Sequence of chain 1.A:
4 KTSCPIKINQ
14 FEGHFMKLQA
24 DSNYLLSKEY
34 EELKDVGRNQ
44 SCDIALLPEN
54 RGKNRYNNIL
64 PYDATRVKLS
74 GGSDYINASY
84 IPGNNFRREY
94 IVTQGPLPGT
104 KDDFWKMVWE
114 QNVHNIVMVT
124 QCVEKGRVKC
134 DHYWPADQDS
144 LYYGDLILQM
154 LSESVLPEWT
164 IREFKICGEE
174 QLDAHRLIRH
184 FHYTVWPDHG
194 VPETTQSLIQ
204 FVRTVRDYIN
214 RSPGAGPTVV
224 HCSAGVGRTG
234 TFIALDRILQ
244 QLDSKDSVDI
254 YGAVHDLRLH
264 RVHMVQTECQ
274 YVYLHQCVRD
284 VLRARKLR

The small molecule below binds the protein below.
Small molecule (SMILES): CCOC(=O)C(CCNC(=O)OC(C)(C)C)(Cc1ccc(NS(=O)(=O)O)cc1)C(=O)OCC

Binding-site contacts:
Ligand atom C3 contacts residue ASP191 of chain 1.A at 3.4 Å.
Ligand atom C2 contacts residue ALA227 of chain 1.A at 3.8 Å (hydrophobic).
Ligand atom O18 contacts residue ARG231 of chain 1.A at 3.0 Å (salt-bridge).
Ligand atom C1 contacts residue ASP191 of chain 1.A at 3.6 Å.
Ligand atom O34 contacts residue CYS225 of chain 1.A at 3.4 Å (h-bond).
Ligand atom O34 contacts residue ALA227 of chain 1.A at 3.4 Å.
Ligand atom C51 contacts residue ASN61 of chain 1.A at 3.4 Å.
Ligand atom O17 contacts residue ARG231 of chain 1.A at 3.3 Å (salt-bridge).
Ligand atom O17 contacts residue ALA227 of chain 1.A at 3.0 Å (h-bond).
Ligand atom C6 contacts residue TYR59 of chain 1.A at 3.6 Å (hydrophobic).
Ligand atom O17 contacts residue CYS225 of chain 1.A at 3.5 Å (h-bond).
Ligand atom O49 contacts residue ASN61 of chain 1.A at 3.7 Å.
Ligand atom C50 contacts residue GLN269 of chain 1.A at 3.4 Å.
Ligand atom C36 contacts residue ASN61 of chain 1.A at 3.6 Å.
Ligand atom S12 contacts residue ASP191 of chain 1.A at 3.6 Å (salt-bridge).
Ligand atom C54 contacts residue ASN61 of chain 1.A at 3.4 Å.
Ligand atom O34 contacts residue GLY228 of chain 1.A at 3.7 Å.
Ligand atom O48 contacts residue ASN61 of chain 1.A at 2.9 Å (h-bond).
Ligand atom O17 contacts residue ASP191 of chain 1.A at 3.8 Å.
Ligand atom O34 contacts residue GLY230 of chain 1.A at 2.9 Å (h-bond).
Ligand atom S12 contacts residue CYS225 of chain 1.A at 3.5 Å (h-bond).
Ligand atom C21 contacts residue LYS132 of chain 1.A at 3.7 Å.
Ligand atom C35 contacts residue TYR59 of chain 1.A at 3.7 Å (hydrophobic).
Ligand atom O17 contacts residue SER226 of chain 1.A at 3.1 Å (h-bond).
Ligand atom N contacts residue ASP191 of chain 1.A at 2.7 Å (salt-bridge).
Ligand atom O46 contacts residue HIS192 of chain 1.A at 3.2 Å.
Ligand atom O34 contacts residue VAL229 of chain 1.A at 3.2 Å (h-bond).
Ligand atom C5 contacts residue ALA227 of chain 1.A at 3.6 Å (hydrophobic).
Ligand atom C60 contacts residue HIS266 of chain 1.A at 3.3 Å.
Ligand atom C4 contacts residue ALA227 of chain 1.A at 3.6 Å (hydrophobic).
Ligand atom S12 contacts residue GLY230 of chain 1.A at 3.7 Å.
Ligand atom C54 contacts residue TYR59 of chain 1.A at 3.8 Å (hydrophobic).
Ligand atom C1 contacts residue ALA227 of chain 1.A at 3.7 Å (hydrophobic).
Ligand atom O49 contacts residue TYR59 of chain 1.A at 3.8 Å.
Ligand atom O18 contacts residue CYS225 of chain 1.A at 3.5 Å (h-bond).
Ligand atom O18 contacts residue GLY230 of chain 1.A at 3.6 Å.
Ligand atom O18 contacts residue ASP191 of chain 1.A at 3.4 Å (salt-bridge).
Ligand atom C1 contacts residue HIS192 of chain 1.A at 3.7 Å.
Ligand atom O47 contacts residue ASN61 of chain 1.A at 3.7 Å.
Ligand atom O38 contacts residue HIS192 of chain 1.A at 2.8 Å (h-bond).